Sequence of chain 1.E:
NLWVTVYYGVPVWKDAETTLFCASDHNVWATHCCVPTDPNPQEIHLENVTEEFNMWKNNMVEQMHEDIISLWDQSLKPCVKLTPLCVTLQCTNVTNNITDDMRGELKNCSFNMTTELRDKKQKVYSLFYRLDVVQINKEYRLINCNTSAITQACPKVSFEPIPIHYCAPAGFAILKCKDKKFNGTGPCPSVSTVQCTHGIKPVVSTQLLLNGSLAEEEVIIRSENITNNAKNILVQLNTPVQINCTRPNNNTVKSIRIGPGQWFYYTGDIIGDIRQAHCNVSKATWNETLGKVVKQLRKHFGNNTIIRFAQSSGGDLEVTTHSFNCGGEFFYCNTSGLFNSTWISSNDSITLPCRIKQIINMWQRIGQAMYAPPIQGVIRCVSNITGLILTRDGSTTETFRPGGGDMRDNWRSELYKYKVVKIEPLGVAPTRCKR

Binding-site contacts:
Ligand atom C1 contacts residue ASN134 of chain 1.E at 1.5 Å.
Ligand atom O7 contacts residue ASN134 of chain 1.E at 3.5 Å.
Ligand atom C7 contacts residue ASN134 of chain 1.E at 3.5 Å.
Ligand atom C7 contacts residue ASP321 of chain 1.E at 4.0 Å.
Ligand atom C8 contacts residue ASP321 of chain 1.E at 3.7 Å.
Ligand atom C3 contacts residue ASN134 of chain 1.E at 3.9 Å.
Ligand atom O7 contacts residue ASP321 of chain 1.E at 4.0 Å.
Ligand atom C4 contacts residue ASN134 of chain 1.E at 4.4 Å.
Ligand atom C5 contacts residue ASN134 of chain 1.E at 3.8 Å.
Ligand atom C8 contacts residue GLY320 of chain 1.E at 4.1 Å.
Ligand atom C2 contacts residue ASN134 of chain 1.E at 2.6 Å.
Ligand atom N2 contacts residue ASN134 of chain 1.E at 3.0 Å (h-bond).
Ligand atom O5 contacts residue ASN134 of chain 1.E at 2.5 Å (h-bond).

The small molecule below binds the protein below.
Small molecule (SMILES): CC(=O)N[C@@H]1[C@@H](O)[C@H](O)[C@@H](CO)O[C@H]1O